Binding-site contacts:
Ligand atom C04 contacts residue ASP179 of chain 1.A at 3.5 Å.
Ligand atom O19 contacts residue LEU128 of chain 1.A at 4.1 Å.
Ligand atom P16 contacts residue THR127 of chain 1.A at 3.9 Å.
Ligand atom O17 contacts residue LEU126 of chain 1.A at 4.1 Å.
Ligand atom O01 contacts residue VAL171 of chain 1.A at 3.9 Å.
Ligand atom O18 contacts residue THR127 of chain 1.A at 3.0 Å (h-bond).
Ligand atom O01 contacts residue LYS151 of chain 1.A at 3.6 Å.
Ligand atom P16 contacts residue THR124 of chain 1.A at 3.5 Å.
Ligand atom C02 contacts residue VAL173 of chain 1.A at 3.2 Å (hydrophobic).
Ligand atom C07 contacts residue PHE172 of chain 1.A at 4.1 Å (hydrophobic).
Ligand atom O17 contacts residue THR124 of chain 1.A at 2.3 Å (h-bond).
Ligand atom C12 contacts residue ILE121 of chain 1.A at 3.9 Å (hydrophobic).
Ligand atom C04 contacts residue VAL173 of chain 1.A at 3.5 Å (hydrophobic).
Ligand atom N08 contacts residue LYS151 of chain 1.A at 3.2 Å (salt-bridge).
Ligand atom P16 contacts residue LEU126 of chain 1.A at 4.1 Å.
Ligand atom O01 contacts residue VAL173 of chain 1.A at 2.7 Å (h-bond).
Ligand atom C09 contacts residue ASP123 of chain 1.A at 3.8 Å.
Ligand atom C02 contacts residue PHE172 of chain 1.A at 3.8 Å (hydrophobic).
Ligand atom O01 contacts residue PHE172 of chain 1.A at 3.5 Å.
Ligand atom N03 contacts residue PHE172 of chain 1.A at 3.7 Å.
Ligand atom O19 contacts residue ASP123 of chain 1.A at 4.1 Å.
Ligand atom C07 contacts residue LYS151 of chain 1.A at 4.1 Å.
Ligand atom O19 contacts residue THR127 of chain 1.A at 3.7 Å.
Ligand atom C06 contacts residue PHE172 of chain 1.A at 4.2 Å (hydrophobic).
Ligand atom C04 contacts residue PHE172 of chain 1.A at 3.8 Å (hydrophobic).
Ligand atom N05 contacts residue PHE172 of chain 1.A at 4.1 Å.
Ligand atom O19 contacts residue ALA125 of chain 1.A at 3.4 Å (h-bond).
Ligand atom P16 contacts residue ALA125 of chain 1.A at 3.7 Å.
Ligand atom N08 contacts residue ILE121 of chain 1.A at 4.2 Å.
Ligand atom O17 contacts residue ALA125 of chain 1.A at 2.8 Å (h-bond).
Ligand atom C15 contacts residue ASP123 of chain 1.A at 4.2 Å.
Ligand atom O19 contacts residue LEU126 of chain 1.A at 3.9 Å.
Ligand atom P16 contacts residue ASP123 of chain 1.A at 4.1 Å.
Ligand atom C14 contacts residue THR127 of chain 1.A at 3.9 Å.
Ligand atom O18 contacts residue THR124 of chain 1.A at 3.1 Å (h-bond).
Ligand atom O17 contacts residue ASP123 of chain 1.A at 3.1 Å.
Ligand atom O19 contacts residue GLU119 of chain 1.A at 3.9 Å.
Ligand atom C09 contacts residue LYS151 of chain 1.A at 4.2 Å.
Ligand atom N03 contacts residue VAL173 of chain 1.A at 2.5 Å (h-bond).
Ligand atom O18 contacts residue LEU126 of chain 1.A at 3.8 Å.

Sequence of chain 1.A:
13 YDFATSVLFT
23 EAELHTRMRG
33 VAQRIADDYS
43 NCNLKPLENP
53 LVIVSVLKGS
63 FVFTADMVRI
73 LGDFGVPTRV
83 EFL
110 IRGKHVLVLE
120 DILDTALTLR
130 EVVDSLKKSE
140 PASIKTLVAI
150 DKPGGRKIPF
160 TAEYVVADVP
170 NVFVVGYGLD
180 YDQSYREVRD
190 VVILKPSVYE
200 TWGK

A protein and the small-molecule ligand that binds it are described below.
Small molecule (SMILES): O=c1nc[nH]c2c1ncn2CCCCCP(=O)(O)O